Binding-site contacts:
Ligand atom C23 contacts residue ARG448 of chain 1.C at 3.6 Å.
Ligand atom C25 contacts residue GLN432 of chain 1.C at 3.5 Å.
Ligand atom C27 contacts residue GLN432 of chain 1.C at 3.7 Å.
Ligand atom O7 contacts residue GLN432 of chain 1.C at 3.7 Å.
Ligand atom C28 contacts residue GLN432 of chain 1.C at 3.4 Å.
Ligand atom O11 contacts residue ARG607 of chain 1.C at 3.6 Å (salt-bridge).
Ligand atom O9 contacts residue ASP435 of chain 1.C at 3.7 Å.
Ligand atom C22 contacts residue ASP435 of chain 1.C at 3.6 Å.
Ligand atom C35 contacts residue PHE433 of chain 1.C at 3.7 Å (hydrophobic).
Ligand atom O8 contacts residue PHE433 of chain 1.C at 3.5 Å (h-bond).
Ligand atom O11 contacts residue PRO483 of chain 1.C at 3.4 Å.
Ligand atom O10 contacts residue PRO483 of chain 1.C at 3.5 Å.
Ligand atom C29 contacts residue LEU450 of chain 1.C at 3.6 Å (hydrophobic).
Ligand atom C29 contacts residue GLN432 of chain 1.C at 3.3 Å.
Ligand atom C13 contacts residue GLN432 of chain 1.C at 3.6 Å.
Ligand atom C5 contacts residue GLN429 of chain 1.C at 3.5 Å.
Ligand atom C26 contacts residue GLN432 of chain 1.C at 3.6 Å.
Ligand atom C31 contacts residue GLN429 of chain 1.C at 3.3 Å.
Ligand atom C30 contacts residue LEU450 of chain 1.C at 3.7 Å (hydrophobic).
Ligand atom C14 contacts residue GLN432 of chain 1.C at 3.4 Å.
Ligand atom O6 contacts residue THR444 of chain 1.C at 3.5 Å (h-bond).
Ligand atom O9 contacts residue HIS445 of chain 1.C at 3.7 Å.
Ligand atom O1 contacts residue GLN429 of chain 1.C at 3.0 Å (h-bond).
Ligand atom C45 contacts residue PRO483 of chain 1.C at 3.5 Å (hydrophobic).
Ligand atom O5 contacts residue ARG607 of chain 1.C at 2.4 Å (salt-bridge).
Ligand atom C1 contacts residue GLN429 of chain 1.C at 3.5 Å.
Ligand atom C23 contacts residue HIS445 of chain 1.C at 3.5 Å.
Ligand atom C37 contacts residue ASN487 of chain 1.C at 3.6 Å.
Ligand atom C25 contacts residue HIS445 of chain 1.C at 3.5 Å.
Ligand atom C4 contacts residue GLN429 of chain 1.C at 3.3 Å.
Ligand atom O6 contacts residue ARG448 of chain 1.C at 2.4 Å (salt-bridge).
Ligand atom C28 contacts residue LEU450 of chain 1.C at 3.7 Å (hydrophobic).
Ligand atom C18 contacts residue ASP435 of chain 1.C at 3.4 Å.
Ligand atom C22 contacts residue ARG607 of chain 1.C at 3.5 Å.
Ligand atom C34 contacts residue PHE433 of chain 1.C at 3.5 Å (hydrophobic).
Ligand atom C30 contacts residue GLN429 of chain 1.C at 3.3 Å.
Ligand atom C24 contacts residue ARG448 of chain 1.C at 3.6 Å.
Ligand atom C5 contacts residue SER428 of chain 1.C at 3.3 Å.
Ligand atom O8 contacts residue GLN432 of chain 1.C at 3.4 Å.
Ligand atom C46 contacts residue LEU450 of chain 1.C at 3.6 Å (hydrophobic).

This small molecule binds to this protein.
Small molecule (SMILES): C/C(=C\[C@H](C)CCCCC(=O)O)[C@@H]1O[C@@H]2C=C[C@@H]1OC(=O)/C=C\C=C/C=C/[C@H]1O[C@@H]3C[C@H]1O[C@@H](/C=C/C[C@H]1O[C@H](C[C@H](O)[C@H]1C)[C@@H](O)[C@@H](O)/C=C/CC/C=C/C2)[C@@H]3C

Sequence of chain 1.C:
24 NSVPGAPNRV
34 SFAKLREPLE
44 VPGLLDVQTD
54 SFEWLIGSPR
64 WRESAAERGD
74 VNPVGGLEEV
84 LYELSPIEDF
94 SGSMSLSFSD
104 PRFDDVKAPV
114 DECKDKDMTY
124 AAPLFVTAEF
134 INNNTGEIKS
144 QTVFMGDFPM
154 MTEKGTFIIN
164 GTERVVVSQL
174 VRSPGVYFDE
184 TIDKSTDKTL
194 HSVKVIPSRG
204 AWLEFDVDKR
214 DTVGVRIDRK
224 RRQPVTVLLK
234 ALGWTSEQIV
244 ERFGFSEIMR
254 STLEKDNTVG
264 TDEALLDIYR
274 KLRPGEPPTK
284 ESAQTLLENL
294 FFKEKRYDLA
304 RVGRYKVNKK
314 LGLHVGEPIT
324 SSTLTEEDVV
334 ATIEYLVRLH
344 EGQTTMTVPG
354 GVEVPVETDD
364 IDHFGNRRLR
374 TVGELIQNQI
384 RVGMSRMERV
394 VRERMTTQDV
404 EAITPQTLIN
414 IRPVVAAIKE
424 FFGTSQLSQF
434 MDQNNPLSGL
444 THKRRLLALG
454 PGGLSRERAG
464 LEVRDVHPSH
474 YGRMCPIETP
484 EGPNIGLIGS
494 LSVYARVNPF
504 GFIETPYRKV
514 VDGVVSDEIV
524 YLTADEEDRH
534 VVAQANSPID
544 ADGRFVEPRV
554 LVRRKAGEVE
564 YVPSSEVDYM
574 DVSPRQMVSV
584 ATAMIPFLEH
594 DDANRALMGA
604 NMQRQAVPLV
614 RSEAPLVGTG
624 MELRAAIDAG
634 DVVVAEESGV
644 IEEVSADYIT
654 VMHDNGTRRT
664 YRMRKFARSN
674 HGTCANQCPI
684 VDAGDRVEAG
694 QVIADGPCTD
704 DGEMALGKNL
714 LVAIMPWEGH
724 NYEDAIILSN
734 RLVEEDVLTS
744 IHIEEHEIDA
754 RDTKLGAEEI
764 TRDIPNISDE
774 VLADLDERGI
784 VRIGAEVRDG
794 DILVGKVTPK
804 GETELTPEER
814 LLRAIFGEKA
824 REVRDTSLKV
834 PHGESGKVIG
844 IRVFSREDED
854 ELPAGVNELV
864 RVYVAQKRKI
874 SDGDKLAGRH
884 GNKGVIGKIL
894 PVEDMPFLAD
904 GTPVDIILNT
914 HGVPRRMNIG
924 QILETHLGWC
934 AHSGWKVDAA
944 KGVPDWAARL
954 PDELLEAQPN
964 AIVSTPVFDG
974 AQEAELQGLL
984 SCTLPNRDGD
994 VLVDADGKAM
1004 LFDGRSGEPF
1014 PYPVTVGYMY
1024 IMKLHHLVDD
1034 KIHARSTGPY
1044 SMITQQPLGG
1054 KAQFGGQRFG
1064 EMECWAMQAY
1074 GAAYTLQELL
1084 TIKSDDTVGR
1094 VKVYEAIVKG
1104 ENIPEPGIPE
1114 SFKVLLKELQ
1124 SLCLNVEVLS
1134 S